Binding-site contacts:
Ligand atom C4 contacts residue CYS229 of chain 1.E at 4.3 Å (hydrophobic).
Ligand atom C24 contacts residue LEU236 of chain 1.E at 4.0 Å (hydrophobic).
Ligand atom C21 contacts residue LEU155 of chain 1.E at 3.9 Å (hydrophobic).
Ligand atom C27 contacts residue LEU236 of chain 1.E at 4.5 Å (hydrophobic).
Ligand atom C2 contacts residue ASN148 of chain 1.E at 3.5 Å.
Ligand atom C23 contacts residue LEU155 of chain 1.E at 4.3 Å (hydrophobic).
Ligand atom C1 contacts residue ILE151 of chain 1.E at 3.9 Å (hydrophobic).
Ligand atom C3 contacts residue ASN148 of chain 1.E at 3.6 Å.
Ligand atom C10 contacts residue ASN148 of chain 1.E at 4.4 Å.
Ligand atom C7 contacts residue TRP232 of chain 1.E at 4.1 Å (hydrophobic).
Ligand atom O1 contacts residue ILE225 of chain 1.E at 4.4 Å.
Ligand atom C14 contacts residue TRP232 of chain 1.E at 4.0 Å (hydrophobic).
Ligand atom C16 contacts residue TRP232 of chain 1.E at 4.0 Å (hydrophobic).
Ligand atom C12 contacts residue ILE151 of chain 1.E at 4.1 Å (hydrophobic).
Ligand atom O1 contacts residue ASN148 of chain 1.E at 4.4 Å.
Ligand atom C17 contacts residue TRP232 of chain 1.E at 4.0 Å (hydrophobic).
Ligand atom C11 contacts residue ILE151 of chain 1.E at 4.3 Å (hydrophobic).
Ligand atom C1 contacts residue ASN148 of chain 1.E at 3.3 Å.
Ligand atom C6 contacts residue CYS229 of chain 1.E at 4.0 Å (hydrophobic).
Ligand atom C15 contacts residue TRP232 of chain 1.E at 4.3 Å (hydrophobic).

Sequence of chain 1.E:
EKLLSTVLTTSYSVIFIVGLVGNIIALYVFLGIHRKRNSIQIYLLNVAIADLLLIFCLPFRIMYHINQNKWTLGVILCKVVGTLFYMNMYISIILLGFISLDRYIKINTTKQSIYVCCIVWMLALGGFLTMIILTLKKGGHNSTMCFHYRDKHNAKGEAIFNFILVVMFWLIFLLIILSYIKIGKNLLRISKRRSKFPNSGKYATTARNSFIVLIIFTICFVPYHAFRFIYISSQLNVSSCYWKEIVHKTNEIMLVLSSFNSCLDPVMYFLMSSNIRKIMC

A protein and the small-molecule ligand that binds it are described below.
Small molecule (SMILES): CC(C)CCC[C@@H](C)[C@H]1CC[C@H]2[C@@H]3CC=C4C[C@@H](O)CC[C@]4(C)[C@H]3CC[C@]12C